Binding-site contacts:
Ligand atom OD2 contacts residue ARG264 of chain 1.A at 3.2 Å (salt-bridge).
Ligand atom OD2 contacts residue SER96 of chain 1.B at 3.3 Å (h-bond).
Ligand atom O contacts residue PHE141 of chain 1.A at 3.4 Å.
Ligand atom CE1 contacts residue PRO140 of chain 1.A at 3.6 Å (hydrophobic).
Ligand atom OH contacts residue GLU79 of chain 1.A at 2.6 Å (salt-bridge).
Ligand atom OD1 contacts residue ARG102 of chain 1.B at 2.8 Å (salt-bridge).
Ligand atom CZ contacts residue TRP93 of chain 1.B at 3.6 Å (hydrophobic).
Ligand atom CE1 contacts residue GLU79 of chain 1.A at 3.3 Å.
Ligand atom O contacts residue ALA180 of chain 1.A at 2.9 Å (h-bond).
Ligand atom CG contacts residue PRO57 of chain 1.A at 3.6 Å (hydrophobic).
Ligand atom CB contacts residue THR178 of chain 1.A at 3.3 Å.
Ligand atom CA contacts residue THR178 of chain 1.A at 3.5 Å.
Ligand atom CE1 contacts residue LYS144 of chain 1.A at 3.4 Å.
Ligand atom C contacts residue LYS144 of chain 1.A at 3.3 Å.
Ligand atom N contacts residue LYS144 of chain 1.A at 3.4 Å (salt-bridge).
Ligand atom CD2 contacts residue PRO57 of chain 1.A at 3.6 Å (hydrophobic).
Ligand atom CB contacts residue THR178 of chain 1.A at 3.3 Å.
Ligand atom CD1 contacts residue ARG85 of chain 1.A at 3.6 Å.
Ligand atom N contacts residue THR178 of chain 1.A at 2.9 Å (h-bond).
Ligand atom CZ contacts residue GLU79 of chain 1.A at 3.4 Å.
Ligand atom N contacts residue THR178 of chain 1.A at 3.0 Å (h-bond).
Ligand atom O contacts residue LYS144 of chain 1.A at 2.6 Å (salt-bridge).
Ligand atom OE1 contacts residue ALA180 of chain 1.A at 3.2 Å.
Ligand atom CD contacts residue ARG85 of chain 1.A at 3.5 Å.
Ligand atom O contacts residue ARG81 of chain 1.A at 3.0 Å (salt-bridge).
Ligand atom CE1 contacts residue ALA197 of chain 1.A at 3.5 Å (hydrophobic).
Ligand atom CB contacts residue ALA180 of chain 1.A at 3.4 Å (hydrophobic).
Ligand atom CD1 contacts residue LYS144 of chain 1.A at 3.5 Å.
Ligand atom CA contacts residue THR178 of chain 1.A at 3.5 Å.
Ligand atom OE1 contacts residue ARG85 of chain 1.A at 3.0 Å (salt-bridge).
Ligand atom O contacts residue ILE179 of chain 1.A at 3.3 Å.
Ligand atom OE2 contacts residue ARG85 of chain 1.A at 3.3 Å (salt-bridge).
Ligand atom OD2 contacts residue THR178 of chain 1.A at 3.1 Å (h-bond).
Ligand atom CA contacts residue ALA180 of chain 1.A at 3.6 Å (hydrophobic).
Ligand atom CB contacts residue GLU99 of chain 1.B at 3.3 Å.
Ligand atom OD2 contacts residue VAL177 of chain 1.A at 3.5 Å.
Ligand atom N contacts residue ALA180 of chain 1.A at 3.1 Å (h-bond).
Ligand atom O contacts residue ARG81 of chain 1.A at 3.0 Å (salt-bridge).
Ligand atom O contacts residue ALA180 of chain 1.A at 3.1 Å (h-bond).
Ligand atom CE2 contacts residue MET92 of chain 1.B at 3.5 Å (hydrophobic).

Sequence of chain 1.B:
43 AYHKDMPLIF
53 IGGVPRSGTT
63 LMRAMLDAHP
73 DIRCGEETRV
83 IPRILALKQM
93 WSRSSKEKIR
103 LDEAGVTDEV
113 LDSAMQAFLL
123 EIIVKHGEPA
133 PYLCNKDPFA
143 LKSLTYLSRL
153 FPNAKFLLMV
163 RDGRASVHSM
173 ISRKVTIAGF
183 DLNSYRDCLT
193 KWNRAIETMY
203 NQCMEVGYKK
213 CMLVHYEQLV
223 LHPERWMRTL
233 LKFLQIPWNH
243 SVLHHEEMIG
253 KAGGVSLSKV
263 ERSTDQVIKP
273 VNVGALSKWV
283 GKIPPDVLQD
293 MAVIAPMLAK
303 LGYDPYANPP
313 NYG

Sequence of chain 1.A:
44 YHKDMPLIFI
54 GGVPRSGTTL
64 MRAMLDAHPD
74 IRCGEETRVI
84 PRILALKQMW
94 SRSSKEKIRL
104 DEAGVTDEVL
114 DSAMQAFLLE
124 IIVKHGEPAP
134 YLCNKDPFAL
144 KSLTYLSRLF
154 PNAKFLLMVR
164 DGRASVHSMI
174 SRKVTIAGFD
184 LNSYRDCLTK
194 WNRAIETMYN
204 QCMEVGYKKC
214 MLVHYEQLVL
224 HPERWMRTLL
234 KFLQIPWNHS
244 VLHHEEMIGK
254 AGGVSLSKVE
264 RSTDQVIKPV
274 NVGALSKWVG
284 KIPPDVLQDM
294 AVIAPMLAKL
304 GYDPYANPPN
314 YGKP

This protein binds this small molecule.
Small molecule (SMILES): N[C@@H](CC(=O)O)C(=O)N[C@@H](Cc1ccccc1)C(=O)N[C@@H](CCC(=O)O)C(=O)N[C@@H](CC(=O)O)C(=O)N[C@@H](Cc1ccc(O)cc1)C(=O)N[C@@H](CCC(=O)O)C(=O)N[C@@H](Cc1ccccc1)C(=O)N[C@H](C=O)CC(=O)O